Binding-site contacts:
Ligand atom C4 contacts residue TYR152 of chain 34.A at 3.9 Å (hydrophobic).
Ligand atom C1C contacts residue MET224 of chain 34.A at 3.4 Å (hydrophobic).
Ligand atom C5 contacts residue TYR152 of chain 34.A at 3.8 Å (hydrophobic).
Ligand atom C4A contacts residue ILE215 of chain 34.A at 3.9 Å (hydrophobic).
Ligand atom C31 contacts residue ALA150 of chain 34.A at 3.8 Å (hydrophobic).
Ligand atom C6C contacts residue VAL191 of chain 34.A at 3.5 Å (hydrophobic).
Ligand atom C2C contacts residue VAL188 of chain 34.A at 3.4 Å (hydrophobic).
Ligand atom C6B contacts residue TYR197 of chain 34.A at 3.5 Å (hydrophobic).
Ligand atom C3C contacts residue VAL188 of chain 34.A at 3.2 Å (hydrophobic).
Ligand atom C5 contacts residue PHE186 of chain 34.A at 3.7 Å (hydrophobic).
Ligand atom O1B contacts residue MET221 of chain 34.A at 3.7 Å.
Ligand atom O1 contacts residue ALA24 of chain 34.C at 3.6 Å.
Ligand atom C5C contacts residue ILE104 of chain 34.A at 4.0 Å (hydrophobic).
Ligand atom O1 contacts residue PHE186 of chain 34.A at 3.7 Å.
Ligand atom C31 contacts residue VAL176 of chain 34.A at 3.3 Å (hydrophobic).
Ligand atom C1B contacts residue MET221 of chain 34.A at 3.7 Å (hydrophobic).
Ligand atom C5A contacts residue CYS199 of chain 34.A at 3.9 Å (hydrophobic).
Ligand atom C7C contacts residue TYR128 of chain 34.A at 3.7 Å (hydrophobic).
Ligand atom C2C contacts residue TYR152 of chain 34.A at 4.0 Å (hydrophobic).
Ligand atom C4C contacts residue VAL188 of chain 34.A at 3.9 Å (hydrophobic).
Ligand atom O1 contacts residue TYR152 of chain 34.A at 4.0 Å.
Ligand atom C31 contacts residue SER175 of chain 34.A at 3.6 Å.
Ligand atom C4A contacts residue ASN219 of chain 34.A at 3.9 Å.
Ligand atom C3 contacts residue PRO174 of chain 34.A at 3.8 Å (hydrophobic).
Ligand atom O1 contacts residue VAL188 of chain 34.A at 3.8 Å.
Ligand atom N3A contacts residue ASN219 of chain 34.A at 3.8 Å.
Ligand atom N2 contacts residue PHE186 of chain 34.A at 3.9 Å.
Ligand atom C4A contacts residue ASN198 of chain 34.A at 4.0 Å.
Ligand atom C5 contacts residue MET224 of chain 34.A at 4.0 Å (hydrophobic).
Ligand atom C4 contacts residue MET224 of chain 34.A at 4.0 Å (hydrophobic).
Ligand atom N2 contacts residue ALA24 of chain 34.C at 3.3 Å.
Ligand atom C5C contacts residue TYR128 of chain 34.A at 3.6 Å (hydrophobic).
Ligand atom N2 contacts residue PRO174 of chain 34.A at 3.9 Å.
Ligand atom C3 contacts residue PHE186 of chain 34.A at 3.8 Å (hydrophobic).
Ligand atom C31 contacts residue PRO174 of chain 34.A at 3.4 Å (hydrophobic).
Ligand atom C4 contacts residue PHE186 of chain 34.A at 3.5 Å (hydrophobic).
Ligand atom C5B contacts residue TYR197 of chain 34.A at 3.7 Å (hydrophobic).
Ligand atom C5B contacts residue LEU106 of chain 34.A at 4.0 Å (hydrophobic).
Ligand atom CM2 contacts residue LEU116 of chain 34.A at 3.6 Å (hydrophobic).
Ligand atom C2B contacts residue MET221 of chain 34.A at 3.6 Å (hydrophobic).

Sequence of chain 34.C:
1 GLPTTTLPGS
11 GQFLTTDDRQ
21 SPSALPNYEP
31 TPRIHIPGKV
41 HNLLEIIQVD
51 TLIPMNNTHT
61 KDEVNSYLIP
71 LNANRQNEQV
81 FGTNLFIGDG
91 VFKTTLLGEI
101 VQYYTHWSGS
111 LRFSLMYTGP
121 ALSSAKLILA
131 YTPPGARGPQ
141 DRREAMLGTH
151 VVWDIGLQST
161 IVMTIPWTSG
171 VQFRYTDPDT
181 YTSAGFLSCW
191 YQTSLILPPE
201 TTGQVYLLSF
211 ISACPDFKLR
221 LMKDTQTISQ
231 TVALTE

The protein below binds the small molecule below.
Small molecule (SMILES): CC[C@H]1COC(c2ccc(OCCCCCCCc3cc(C)no3)cc2)=N1

Sequence of chain 34.A:
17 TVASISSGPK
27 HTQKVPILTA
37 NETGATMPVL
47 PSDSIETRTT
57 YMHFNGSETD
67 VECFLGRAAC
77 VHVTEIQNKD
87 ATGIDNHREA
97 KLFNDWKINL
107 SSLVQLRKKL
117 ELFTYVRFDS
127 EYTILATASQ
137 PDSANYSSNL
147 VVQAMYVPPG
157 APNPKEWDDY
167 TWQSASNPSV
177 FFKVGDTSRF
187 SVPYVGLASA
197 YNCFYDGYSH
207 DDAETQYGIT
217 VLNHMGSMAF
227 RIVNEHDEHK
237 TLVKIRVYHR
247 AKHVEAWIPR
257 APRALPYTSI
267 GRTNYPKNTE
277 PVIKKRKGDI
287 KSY